This protein binds this small molecule.
Small molecule (SMILES): CC(=O)N[C@@H]1[C@@H](O)[C@H](O)[C@@H](CO)O[C@H]1O

Sequence of chain 1.B:
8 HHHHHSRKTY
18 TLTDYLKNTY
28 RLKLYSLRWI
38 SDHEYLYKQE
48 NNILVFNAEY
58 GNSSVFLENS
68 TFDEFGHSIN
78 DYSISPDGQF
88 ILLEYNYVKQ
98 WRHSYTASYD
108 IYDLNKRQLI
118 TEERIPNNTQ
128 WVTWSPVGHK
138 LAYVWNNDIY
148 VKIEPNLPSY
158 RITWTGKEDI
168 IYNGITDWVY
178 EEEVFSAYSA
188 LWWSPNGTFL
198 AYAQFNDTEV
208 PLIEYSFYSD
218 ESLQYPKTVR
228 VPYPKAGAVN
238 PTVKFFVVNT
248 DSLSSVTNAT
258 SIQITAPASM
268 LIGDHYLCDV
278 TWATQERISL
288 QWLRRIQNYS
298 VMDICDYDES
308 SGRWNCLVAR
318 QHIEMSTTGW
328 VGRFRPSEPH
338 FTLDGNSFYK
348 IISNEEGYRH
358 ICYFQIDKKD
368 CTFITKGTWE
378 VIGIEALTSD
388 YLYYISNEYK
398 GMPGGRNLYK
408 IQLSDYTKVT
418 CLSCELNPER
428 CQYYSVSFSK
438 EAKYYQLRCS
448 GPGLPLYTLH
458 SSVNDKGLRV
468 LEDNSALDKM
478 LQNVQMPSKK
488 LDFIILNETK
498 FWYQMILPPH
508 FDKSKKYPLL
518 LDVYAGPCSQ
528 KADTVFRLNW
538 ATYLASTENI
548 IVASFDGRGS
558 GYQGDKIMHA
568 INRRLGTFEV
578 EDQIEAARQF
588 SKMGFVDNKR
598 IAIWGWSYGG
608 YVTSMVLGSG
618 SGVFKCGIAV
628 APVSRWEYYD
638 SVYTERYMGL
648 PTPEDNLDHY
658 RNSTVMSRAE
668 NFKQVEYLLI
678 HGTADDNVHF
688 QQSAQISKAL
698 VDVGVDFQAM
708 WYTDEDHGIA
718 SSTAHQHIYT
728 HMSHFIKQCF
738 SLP

Binding-site contacts:
Ligand atom C7 contacts residue ASN193 of chain 1.B at 3.4 Å.
Ligand atom C3 contacts residue ASN193 of chain 1.B at 3.8 Å.
Ligand atom O6 contacts residue GLU283 of chain 1.B at 2.8 Å (salt-bridge).
Ligand atom O5 contacts residue ASN193 of chain 1.B at 2.4 Å (h-bond).
Ligand atom N2 contacts residue ASN193 of chain 1.B at 2.9 Å (h-bond).
Ligand atom C2 contacts residue ASN193 of chain 1.B at 2.4 Å.
Ligand atom O5 contacts residue THR195 of chain 1.B at 3.6 Å.
Ligand atom C6 contacts residue GLU283 of chain 1.B at 3.0 Å.
Ligand atom C5 contacts residue ASN193 of chain 1.B at 3.7 Å.
Ligand atom C1 contacts residue THR195 of chain 1.B at 3.2 Å.
Ligand atom C1 contacts residue ASN193 of chain 1.B at 1.4 Å.
Ligand atom C5 contacts residue THR195 of chain 1.B at 3.7 Å.
Ligand atom C4 contacts residue ASN193 of chain 1.B at 4.2 Å.
Ligand atom O6 contacts residue GLN282 of chain 1.B at 3.3 Å.
Ligand atom C3 contacts residue THR195 of chain 1.B at 4.4 Å.
Ligand atom C5 contacts residue GLN282 of chain 1.B at 4.2 Å.
Ligand atom N2 contacts residue THR195 of chain 1.B at 4.4 Å.
Ligand atom C1 contacts residue GLN282 of chain 1.B at 4.3 Å.
Ligand atom O7 contacts residue ASN193 of chain 1.B at 3.5 Å (h-bond).
Ligand atom O5 contacts residue GLN282 of chain 1.B at 3.5 Å.
Ligand atom C2 contacts residue THR195 of chain 1.B at 4.2 Å.
Ligand atom C6 contacts residue GLN282 of chain 1.B at 3.7 Å.
Ligand atom C5 contacts residue GLU283 of chain 1.B at 4.4 Å.